Sequence of chain 1.C:
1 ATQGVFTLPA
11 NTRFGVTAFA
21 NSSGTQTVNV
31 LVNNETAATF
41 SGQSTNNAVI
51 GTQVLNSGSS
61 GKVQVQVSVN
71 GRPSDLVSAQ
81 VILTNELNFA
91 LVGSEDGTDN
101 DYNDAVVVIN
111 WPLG

The small molecule below binds the protein below.
Small molecule (SMILES): C[C@@H]1O[C@@H](OCc2cnnn2CC=O)[C@@H](O)[C@H](O)[C@@H]1O

Sequence of chain 1.D:
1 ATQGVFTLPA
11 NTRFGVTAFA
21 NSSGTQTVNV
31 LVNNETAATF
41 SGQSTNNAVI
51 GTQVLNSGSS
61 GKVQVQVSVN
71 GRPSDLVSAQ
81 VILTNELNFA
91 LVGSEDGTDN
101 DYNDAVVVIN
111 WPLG

Binding-site contacts:
Ligand atom C2 contacts residue ASP96 of chain 1.D at 3.5 Å.
Ligand atom C2 contacts residue SER22 of chain 1.D at 3.8 Å.
Ligand atom N1' contacts residue ASP96 of chain 1.D at 3.7 Å.
Ligand atom C3 contacts residue ASP104 of chain 1.D at 3.8 Å.
Ligand atom C5' contacts residue GLY97 of chain 1.D at 3.8 Å.
Ligand atom O3 contacts residue ASP101 of chain 1.D at 2.9 Å (salt-bridge).
Ligand atom O4 contacts residue ASN21 of chain 1.D at 3.0 Å (h-bond).
Ligand atom C2 contacts residue ASP104 of chain 1.D at 3.3 Å.
Ligand atom C3' contacts residue SER23 of chain 1.D at 3.4 Å.
Ligand atom C4 contacts residue GLY114 of chain 1.C at 3.5 Å.
Ligand atom C1 contacts residue SER22 of chain 1.D at 3.4 Å.
Ligand atom O2 contacts residue ASP96 of chain 1.D at 2.7 Å (salt-bridge).
Ligand atom O3 contacts residue ASP104 of chain 1.D at 3.2 Å (salt-bridge).
Ligand atom C3 contacts residue ASP99 of chain 1.D at 3.2 Å.
Ligand atom C2' contacts residue GLY24 of chain 1.D at 3.7 Å.
Ligand atom C4 contacts residue CA1 of chain 1.Q at 3.5 Å.
Ligand atom O4 contacts residue CA1 of chain 1.Q at 2.6 Å.
Ligand atom C6 contacts residue SER23 of chain 1.D at 3.8 Å.
Ligand atom O2 contacts residue ASP99 of chain 1.D at 3.5 Å (salt-bridge).
Ligand atom C1 contacts residue ASP96 of chain 1.D at 3.7 Å.
Ligand atom C2 contacts residue CA1 of chain 1.R at 3.4 Å.
Ligand atom C1' contacts residue SER23 of chain 1.D at 3.7 Å.
Ligand atom O5 contacts residue SER22 of chain 1.D at 3.4 Å (h-bond).
Ligand atom O4 contacts residue GLY114 of chain 1.C at 2.5 Å (h-bond).
Ligand atom O2 contacts residue GLU95 of chain 1.D at 3.5 Å (salt-bridge).
Ligand atom O2 contacts residue ASP104 of chain 1.D at 3.4 Å (salt-bridge).
Ligand atom C6 contacts residue GLY114 of chain 1.C at 3.7 Å.
Ligand atom O3 contacts residue CA1 of chain 1.Q at 2.6 Å.
Ligand atom O3 contacts residue ASP99 of chain 1.D at 2.6 Å (salt-bridge).
Ligand atom C4' contacts residue ASP96 of chain 1.D at 3.4 Å.
Ligand atom C4' contacts residue GLY97 of chain 1.D at 3.1 Å.
Ligand atom C3 contacts residue CA1 of chain 1.Q at 3.5 Å.
Ligand atom O2 contacts residue CA1 of chain 1.R at 2.6 Å.
Ligand atom O4 contacts residue SER22 of chain 1.D at 3.5 Å.
Ligand atom O3 contacts residue CA1 of chain 1.R at 2.6 Å.
Ligand atom O5 contacts residue SER23 of chain 1.D at 3.1 Å (h-bond).
Ligand atom O2 contacts residue GLY97 of chain 1.D at 3.8 Å.
Ligand atom C3 contacts residue CA1 of chain 1.R at 3.5 Å.
Ligand atom C1 contacts residue SER23 of chain 1.D at 3.9 Å.
Ligand atom C2' contacts residue SER23 of chain 1.D at 3.1 Å.